A protein and the small-molecule ligand that binds it are described below.
Small molecule (SMILES): Nc1ncnc2[nH]cnc12

Binding-site contacts:
Ligand atom C8 contacts residue ILE82 of chain 1.A at 3.6 Å (hydrophobic).
Ligand atom C5 contacts residue ILE82 of chain 1.A at 3.6 Å (hydrophobic).
Ligand atom C5 contacts residue PHE171 of chain 1.A at 3.5 Å (hydrophobic).
Ligand atom N3 contacts residue HIS42 of chain 1.A at 3.0 Å.
Ligand atom C8 contacts residue GLU165 of chain 1.A at 3.8 Å.
Ligand atom N6 contacts residue PHE171 of chain 1.A at 3.8 Å.
Ligand atom N3 contacts residue PHE48 of chain 1.A at 4.4 Å.
Ligand atom N1 contacts residue GLU50 of chain 1.A at 3.8 Å.
Ligand atom N7 contacts residue VAL167 of chain 1.A at 4.0 Å.
Ligand atom C6 contacts residue ILE82 of chain 1.A at 3.5 Å (hydrophobic).
Ligand atom N1 contacts residue PHE171 of chain 1.A at 3.4 Å.
Ligand atom C2 contacts residue HIS42 of chain 1.A at 3.8 Å.
Ligand atom N7 contacts residue ILE82 of chain 1.A at 3.6 Å.
Ligand atom N9 contacts residue HIS42 of chain 1.A at 3.9 Å.
Ligand atom N6 contacts residue THR80 of chain 1.A at 4.1 Å.
Ligand atom C4 contacts residue HIS42 of chain 1.A at 3.7 Å.
Ligand atom C2 contacts residue PHE171 of chain 1.A at 3.3 Å (hydrophobic).
Ligand atom C8 contacts residue VAL167 of chain 1.A at 4.4 Å (hydrophobic).
Ligand atom C6 contacts residue GLU50 of chain 1.A at 3.8 Å.
Ligand atom C2 contacts residue PHE173 of chain 1.A at 3.9 Å (hydrophobic).
Ligand atom N6 contacts residue GLU50 of chain 1.A at 2.9 Å (salt-bridge).
Ligand atom C4 contacts residue PHE171 of chain 1.A at 3.7 Å (hydrophobic).
Ligand atom C2 contacts residue PHE48 of chain 1.A at 3.9 Å (hydrophobic).
Ligand atom N9 contacts residue PHE171 of chain 1.A at 3.8 Å.
Ligand atom N1 contacts residue ILE82 of chain 1.A at 4.4 Å.
Ligand atom N9 contacts residue ILE82 of chain 1.A at 4.2 Å.
Ligand atom N6 contacts residue ILE82 of chain 1.A at 3.1 Å.
Ligand atom C6 contacts residue PHE171 of chain 1.A at 3.5 Å (hydrophobic).
Ligand atom N1 contacts residue PHE48 of chain 1.A at 3.9 Å.
Ligand atom N3 contacts residue PHE173 of chain 1.A at 4.0 Å.
Ligand atom N3 contacts residue PHE171 of chain 1.A at 3.3 Å.
Ligand atom C8 contacts residue PHE171 of chain 1.A at 4.0 Å (hydrophobic).
Ligand atom N7 contacts residue PHE171 of chain 1.A at 3.9 Å.

Sequence of chain 1.A:
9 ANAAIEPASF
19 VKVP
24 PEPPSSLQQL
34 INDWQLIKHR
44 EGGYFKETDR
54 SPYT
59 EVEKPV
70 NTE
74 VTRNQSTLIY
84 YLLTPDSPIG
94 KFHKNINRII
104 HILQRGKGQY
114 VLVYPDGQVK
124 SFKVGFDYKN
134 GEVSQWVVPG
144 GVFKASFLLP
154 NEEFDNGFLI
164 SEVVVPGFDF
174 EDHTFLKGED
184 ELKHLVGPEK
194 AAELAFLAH